A protein and the small-molecule ligand that binds it are described below.
Small molecule (SMILES): CC(C)C[C@H](NC(=O)[C@H](CC(C)C)NC(=O)[C@H](CCC(N)=O)NC(=O)[C@H](CO)NC(=O)[C@H](CC1=CN=C2CC=CC=C12)NC(=O)[C@H](CC1=CN=C2C=CC=CC12)NC(=O)[C@H](CC1=NC=NC1)NC(=O)[C@H](CCC(=O)O)NC(=O)[C@H](Cc1ccccc1)NC(=O)[C@@H](NC(=O)[C@@H](N)CCC(=O)O)[C@@H](C)O)C(=O)N[C@@H](CO)C(=O)O

Binding-site contacts:
Ligand atom CB contacts residue TYR44 of chain 1.A at 3.6 Å (hydrophobic).
Ligand atom CA contacts residue EDO1 of chain 1.C at 3.6 Å.
Ligand atom O contacts residue VAL70 of chain 1.A at 3.5 Å.
Ligand atom C contacts residue GLN49 of chain 1.A at 3.4 Å.
Ligand atom CD1 contacts residue GLN49 of chain 1.A at 3.5 Å.
Ligand atom CD2 contacts residue LEU31 of chain 1.A at 3.7 Å (hydrophobic).
Ligand atom CE1 contacts residue ILE38 of chain 1.A at 3.4 Å (hydrophobic).
Ligand atom NE1 contacts residue GLY35 of chain 1.A at 3.3 Å.
Ligand atom CA contacts residue GLN49 of chain 1.A at 3.5 Å.
Ligand atom CZ2 contacts residue LEU31 of chain 1.A at 3.6 Å (hydrophobic).
Ligand atom OE1 contacts residue MET39 of chain 1.A at 3.6 Å (h-bond).
Ligand atom CA contacts residue GLN49 of chain 1.A at 3.2 Å.
Ligand atom CD1 contacts residue EDO1 of chain 1.C at 3.3 Å.
Ligand atom CB contacts residue EDO1 of chain 1.C at 3.7 Å.
Ligand atom CZ contacts residue ILE38 of chain 1.A at 3.3 Å (hydrophobic).
Ligand atom CZ3 contacts residue LYS71 of chain 1.A at 3.5 Å.
Ligand atom CE3 contacts residue VAL70 of chain 1.A at 3.6 Å (hydrophobic).
Ligand atom N contacts residue EDO1 of chain 1.C at 3.6 Å.
Ligand atom CB contacts residue GLN49 of chain 1.A at 3.6 Å.
Ligand atom O contacts residue LYS28 of chain 1.A at 2.8 Å (salt-bridge).
Ligand atom CH2 contacts residue LYS71 of chain 1.A at 3.4 Å.
Ligand atom CE2 contacts residue GLY35 of chain 1.A at 3.7 Å.
Ligand atom CA contacts residue EDO1 of chain 1.C at 3.5 Å.
Ligand atom O contacts residue GLN49 of chain 1.A at 3.6 Å.
Ligand atom NE1 contacts residue LEU31 of chain 1.A at 2.8 Å (h-bond).
Ligand atom CE2 contacts residue GLY35 of chain 1.A at 3.5 Å.
Ligand atom CD1 contacts residue GLY35 of chain 1.A at 3.7 Å.
Ligand atom CZ2 contacts residue LYS71 of chain 1.A at 3.7 Å.
Ligand atom CE2 contacts residue LEU31 of chain 1.A at 3.5 Å (hydrophobic).
Ligand atom CD2 contacts residue HIS73 of chain 1.A at 3.6 Å.
Ligand atom CG contacts residue EDO1 of chain 1.C at 3.6 Å.
Ligand atom CE1 contacts residue VAL70 of chain 1.A at 3.6 Å (hydrophobic).
Ligand atom CD1 contacts residue HIS50 of chain 1.A at 3.7 Å.
Ligand atom CZ3 contacts residue ILE38 of chain 1.A at 3.6 Å (hydrophobic).
Ligand atom C contacts residue VAL70 of chain 1.A at 3.5 Å (hydrophobic).
Ligand atom CB contacts residue VAL70 of chain 1.A at 3.6 Å (hydrophobic).
Ligand atom CB contacts residue GLN49 of chain 1.A at 3.6 Å.
Ligand atom N contacts residue GLN49 of chain 1.A at 2.8 Å (h-bond).
Ligand atom O contacts residue EDO1 of chain 1.C at 3.5 Å.
Ligand atom CG contacts residue TYR44 of chain 1.A at 3.5 Å (hydrophobic).

Sequence of chain 1.A:
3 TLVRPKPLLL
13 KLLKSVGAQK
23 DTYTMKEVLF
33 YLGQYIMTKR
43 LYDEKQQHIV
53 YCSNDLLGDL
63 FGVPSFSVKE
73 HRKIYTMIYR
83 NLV